Binding-site contacts:
Ligand atom C2 contacts residue ASN151 of chain 1.F at 2.4 Å.
Ligand atom C2 contacts residue GLU179 of chain 1.F at 4.1 Å.
Ligand atom O7 contacts residue ASN151 of chain 1.F at 2.9 Å (h-bond).
Ligand atom C1 contacts residue SER153 of chain 1.F at 4.1 Å.
Ligand atom C7 contacts residue ASN151 of chain 1.F at 3.1 Å.
Ligand atom O7 contacts residue GLU179 of chain 1.F at 3.2 Å (salt-bridge).
Ligand atom C8 contacts residue ASN151 of chain 1.F at 4.2 Å.
Ligand atom N2 contacts residue ASN151 of chain 1.F at 2.9 Å (h-bond).
Ligand atom O5 contacts residue GLU152 of chain 1.F at 4.4 Å.
Ligand atom C1 contacts residue GLU179 of chain 1.F at 3.9 Å.
Ligand atom C4 contacts residue ASN151 of chain 1.F at 4.2 Å.
Ligand atom O5 contacts residue ASN151 of chain 1.F at 2.3 Å (h-bond).
Ligand atom C1 contacts residue ASN151 of chain 1.F at 1.4 Å.
Ligand atom O7 contacts residue HIS178 of chain 1.F at 3.7 Å.
Ligand atom O5 contacts residue TYR154 of chain 1.F at 4.4 Å.
Ligand atom O5 contacts residue SER153 of chain 1.F at 3.5 Å (h-bond).
Ligand atom O5 contacts residue GLU179 of chain 1.F at 4.0 Å.
Ligand atom C5 contacts residue SER153 of chain 1.F at 4.4 Å.
Ligand atom O6 contacts residue TYR154 of chain 1.F at 3.6 Å.
Ligand atom C5 contacts residue ASN151 of chain 1.F at 3.6 Å.
Ligand atom C3 contacts residue ASN151 of chain 1.F at 3.8 Å.
Ligand atom C6 contacts residue SER153 of chain 1.F at 4.3 Å.
Ligand atom C6 contacts residue TYR154 of chain 1.F at 4.4 Å (hydrophobic).
Ligand atom O6 contacts residue SER153 of chain 1.F at 3.1 Å (h-bond).
Ligand atom O7 contacts residue ILE180 of chain 1.F at 4.4 Å.
Ligand atom C7 contacts residue GLU179 of chain 1.F at 4.2 Å.
Ligand atom C1 contacts residue GLU152 of chain 1.F at 4.0 Å.

A protein and the small-molecule ligand that binds it are described below.
Small molecule (SMILES): CC(=O)N[C@@H]1[C@@H](O)[C@H](O)[C@@H](CO)O[C@H]1O

Sequence of chain 1.F:
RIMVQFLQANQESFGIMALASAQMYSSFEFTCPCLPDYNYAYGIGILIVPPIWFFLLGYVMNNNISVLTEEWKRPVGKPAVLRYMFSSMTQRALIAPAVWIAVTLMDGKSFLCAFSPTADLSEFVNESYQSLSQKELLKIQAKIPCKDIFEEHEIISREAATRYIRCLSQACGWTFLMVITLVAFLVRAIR